Binding-site contacts:
Ligand atom C13 contacts residue GLY220 of chain 1.A at 3.7 Å.
Ligand atom C2 contacts residue LEU198 of chain 1.A at 4.1 Å (hydrophobic).
Ligand atom C4 contacts residue LEU326 of chain 1.A at 3.6 Å (hydrophobic).
Ligand atom C14 contacts residue TYR325 of chain 1.A at 3.9 Å (hydrophobic).
Ligand atom C8 contacts residue SER214 of chain 1.A at 3.7 Å.
Ligand atom O4 contacts residue PHE103 of chain 1.A at 3.4 Å.
Ligand atom C12 contacts residue ASN221 of chain 1.A at 3.9 Å.
Ligand atom C4 contacts residue GLU116 of chain 1.A at 3.7 Å.
Ligand atom C8 contacts residue HIS217 of chain 1.A at 3.9 Å.
Ligand atom C3 contacts residue GLU116 of chain 1.A at 4.2 Å.
Ligand atom C8 contacts residue GLU116 of chain 1.A at 2.9 Å.
Ligand atom C10 contacts residue PHE289 of chain 1.A at 4.1 Å (hydrophobic).
Ligand atom C2 contacts residue PHE103 of chain 1.A at 3.9 Å (hydrophobic).
Ligand atom C4 contacts residue TYR325 of chain 1.A at 3.7 Å (hydrophobic).
Ligand atom C3 contacts residue PHE103 of chain 1.A at 4.1 Å (hydrophobic).
Ligand atom C12 contacts residue TYR325 of chain 1.A at 4.0 Å (hydrophobic).
Ligand atom C17 contacts residue MET196 of chain 1.A at 3.9 Å (hydrophobic).
Ligand atom O1 contacts residue HIS217 of chain 1.A at 3.7 Å.
Ligand atom C3 contacts residue LEU326 of chain 1.A at 3.9 Å (hydrophobic).
Ligand atom C5 contacts residue TYR325 of chain 1.A at 3.5 Å (hydrophobic).
Ligand atom O3 contacts residue MET196 of chain 1.A at 3.9 Å.
Ligand atom C15 contacts residue LEU326 of chain 1.A at 4.1 Å (hydrophobic).
Ligand atom O1 contacts residue SIN1 of chain 1.I at 4.1 Å.
Ligand atom C7 contacts residue PHE289 of chain 1.A at 3.6 Å (hydrophobic).
Ligand atom C1 contacts residue GLU116 of chain 1.A at 3.3 Å.
Ligand atom C16 contacts residue LEU107 of chain 1.A at 3.7 Å (hydrophobic).
Ligand atom C14 contacts residue TYR318 of chain 1.A at 3.7 Å (hydrophobic).
Ligand atom C2 contacts residue GLU116 of chain 1.A at 3.6 Å.
Ligand atom N1 contacts residue GLU116 of chain 1.A at 2.5 Å (salt-bridge).
Ligand atom C5 contacts residue GLU116 of chain 1.A at 3.5 Å.
Ligand atom O4 contacts residue LEU107 of chain 1.A at 4.0 Å.
Ligand atom O3 contacts residue PHE289 of chain 1.A at 3.4 Å.
Ligand atom C6 contacts residue TYR325 of chain 1.A at 3.4 Å (hydrophobic).
Ligand atom O1 contacts residue V1 of chain 1.O at 3.6 Å.
Ligand atom C13 contacts residue TYR318 of chain 1.A at 3.4 Å (hydrophobic).
Ligand atom C17 contacts residue PHE289 of chain 1.A at 3.8 Å (hydrophobic).
Ligand atom O1 contacts residue PHE289 of chain 1.A at 3.5 Å.
Ligand atom C13 contacts residue TYR325 of chain 1.A at 3.9 Å (hydrophobic).
Ligand atom C6 contacts residue HIS217 of chain 1.A at 3.9 Å.
Ligand atom C13 contacts residue ASN221 of chain 1.A at 3.7 Å.

The protein below binds the small molecule below.
Small molecule (SMILES): CN1[C@H]2C[C@H](OC(=O)[C@H](CO)c3ccccc3)C[C@@H]1[C@@H](O)C2

Sequence of chain 1.A:
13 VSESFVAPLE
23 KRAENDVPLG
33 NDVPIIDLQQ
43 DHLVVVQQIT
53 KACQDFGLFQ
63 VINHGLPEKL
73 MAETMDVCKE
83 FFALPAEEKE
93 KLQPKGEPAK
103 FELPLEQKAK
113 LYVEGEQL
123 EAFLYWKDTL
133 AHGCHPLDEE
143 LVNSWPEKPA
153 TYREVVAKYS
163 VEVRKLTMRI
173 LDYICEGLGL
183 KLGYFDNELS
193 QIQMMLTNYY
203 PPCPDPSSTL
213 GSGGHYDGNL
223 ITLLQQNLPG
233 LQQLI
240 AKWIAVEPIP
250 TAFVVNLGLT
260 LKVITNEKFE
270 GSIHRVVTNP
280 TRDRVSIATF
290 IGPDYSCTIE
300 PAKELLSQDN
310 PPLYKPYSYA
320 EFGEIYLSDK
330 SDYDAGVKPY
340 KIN